This protein binds this small molecule.
Small molecule (SMILES): CC(=O)N[C@@H]1[C@@H](O)[C@H](O)[C@@H](CO)O[C@H]1O

Sequence of chain 1.B:
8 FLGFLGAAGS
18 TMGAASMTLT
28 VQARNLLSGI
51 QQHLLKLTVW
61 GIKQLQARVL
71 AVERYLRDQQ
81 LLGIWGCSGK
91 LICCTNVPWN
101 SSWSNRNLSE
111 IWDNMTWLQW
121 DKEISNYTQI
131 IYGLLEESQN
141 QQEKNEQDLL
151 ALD

Binding-site contacts:
Ligand atom O7 contacts residue ASN100 of chain 1.B at 4.5 Å.
Ligand atom C8 contacts residue TRP103 of chain 1.B at 3.8 Å (hydrophobic).
Ligand atom C4 contacts residue ASN100 of chain 1.B at 4.0 Å.
Ligand atom O6 contacts residue ASN100 of chain 1.B at 4.5 Å.
Ligand atom C1 contacts residue TRP103 of chain 1.B at 3.7 Å (hydrophobic).
Ligand atom C7 contacts residue ASN100 of chain 1.B at 4.0 Å.
Ligand atom C2 contacts residue ASN100 of chain 1.B at 2.4 Å.
Ligand atom C7 contacts residue TRP103 of chain 1.B at 4.0 Å (hydrophobic).
Ligand atom C5 contacts residue ASN100 of chain 1.B at 3.6 Å.
Ligand atom N2 contacts residue TRP103 of chain 1.B at 3.1 Å (h-bond).
Ligand atom C1 contacts residue ASN100 of chain 1.B at 1.4 Å.
Ligand atom C7 contacts residue SER102 of chain 1.B at 4.1 Å.
Ligand atom O7 contacts residue SER102 of chain 1.B at 4.5 Å.
Ligand atom O5 contacts residue ASN100 of chain 1.B at 2.2 Å (h-bond).
Ligand atom N2 contacts residue SER102 of chain 1.B at 4.2 Å.
Ligand atom C8 contacts residue SER102 of chain 1.B at 4.4 Å.
Ligand atom C3 contacts residue ASN100 of chain 1.B at 3.7 Å.
Ligand atom C2 contacts residue TRP103 of chain 1.B at 4.0 Å (hydrophobic).
Ligand atom N2 contacts residue ASN100 of chain 1.B at 3.0 Å (h-bond).
Ligand atom C6 contacts residue ASN100 of chain 1.B at 4.5 Å.